Sequence of chain 1.B:
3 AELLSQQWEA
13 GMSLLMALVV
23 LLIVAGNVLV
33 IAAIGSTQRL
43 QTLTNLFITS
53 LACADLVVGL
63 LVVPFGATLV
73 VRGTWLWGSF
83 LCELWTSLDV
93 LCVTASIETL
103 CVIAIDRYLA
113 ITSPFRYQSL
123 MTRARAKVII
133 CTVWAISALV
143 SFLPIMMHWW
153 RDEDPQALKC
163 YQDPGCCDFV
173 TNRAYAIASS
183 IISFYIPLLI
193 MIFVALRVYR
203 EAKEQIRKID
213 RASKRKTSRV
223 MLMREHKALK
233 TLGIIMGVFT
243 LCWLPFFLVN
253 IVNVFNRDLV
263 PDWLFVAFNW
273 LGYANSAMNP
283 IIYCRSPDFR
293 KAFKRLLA

Binding-site contacts:
Ligand atom C18 contacts residue LEU231 of chain 1.B at 4.3 Å (hydrophobic).
Ligand atom C1 contacts residue LEU231 of chain 1.B at 4.4 Å (hydrophobic).
Ligand atom C12 contacts residue GLY235 of chain 1.B at 4.4 Å.
Ligand atom C9 contacts residue VAL200 of chain 1.B at 4.5 Å (hydrophobic).
Ligand atom C12 contacts residue VAL200 of chain 1.B at 4.5 Å (hydrophobic).
Ligand atom C0 contacts residue LEU231 of chain 1.B at 4.3 Å (hydrophobic).
Ligand atom C15 contacts residue LYS232 of chain 1.B at 4.4 Å.
Ligand atom C0 contacts residue MET238 of chain 1.B at 3.8 Å (hydrophobic).
Ligand atom C24 contacts residue HIS228 of chain 1.B at 4.1 Å.
Ligand atom C30 contacts residue HIS228 of chain 1.B at 4.2 Å.
Ligand atom C1 contacts residue VAL200 of chain 1.B at 3.7 Å (hydrophobic).
Ligand atom C21 contacts residue TYR201 of chain 1.B at 3.9 Å (hydrophobic).
Ligand atom C1 contacts residue ALA197 of chain 1.B at 4.3 Å (hydrophobic).
Ligand atom C15 contacts residue LEU231 of chain 1.B at 3.8 Å (hydrophobic).
Ligand atom C0 contacts residue ARG109 of chain 1.B at 4.5 Å.
Ligand atom C18 contacts residue TYR201 of chain 1.B at 4.0 Å (hydrophobic).
Ligand atom N33 contacts residue HIS228 of chain 1.B at 4.2 Å.
Ligand atom C9 contacts residue GLY235 of chain 1.B at 3.6 Å.
Ligand atom C27 contacts residue HIS228 of chain 1.B at 4.3 Å.
Ligand atom C12 contacts residue ALA197 of chain 1.B at 4.1 Å (hydrophobic).
Ligand atom C0 contacts residue VAL200 of chain 1.B at 4.2 Å (hydrophobic).
Ligand atom O34 contacts residue TYR201 of chain 1.B at 3.6 Å.
Ligand atom O34 contacts residue HIS228 of chain 1.B at 4.5 Å.
Ligand atom C0 contacts residue LEU234 of chain 1.B at 4.2 Å (hydrophobic).
Ligand atom O63 contacts residue HIS228 of chain 1.B at 3.7 Å.
Ligand atom C9 contacts residue LEU231 of chain 1.B at 3.4 Å (hydrophobic).
Ligand atom O63 contacts residue MET225 of chain 1.B at 4.1 Å.
Ligand atom C30 contacts residue TYR201 of chain 1.B at 4.4 Å (hydrophobic).
Ligand atom C15 contacts residue GLY235 of chain 1.B at 4.3 Å.
Ligand atom C12 contacts residue LEU231 of chain 1.B at 4.2 Å (hydrophobic).

A small-molecule ligand and the protein it binds are described below.
Small molecule (SMILES): CCCCCCCCCC(=O)N(CCO)C[C@@H](O)[C@@H](O)[C@@H](O)[C@@H](O)CO